Sequence of chain 1.B:
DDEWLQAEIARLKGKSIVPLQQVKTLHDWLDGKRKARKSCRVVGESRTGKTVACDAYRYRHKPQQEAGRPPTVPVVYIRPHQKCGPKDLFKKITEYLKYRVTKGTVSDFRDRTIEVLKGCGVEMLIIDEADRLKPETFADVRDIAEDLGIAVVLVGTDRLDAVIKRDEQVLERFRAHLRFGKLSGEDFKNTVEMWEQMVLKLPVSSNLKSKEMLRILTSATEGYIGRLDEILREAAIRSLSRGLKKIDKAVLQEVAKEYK

Sequence of chain 1.A:
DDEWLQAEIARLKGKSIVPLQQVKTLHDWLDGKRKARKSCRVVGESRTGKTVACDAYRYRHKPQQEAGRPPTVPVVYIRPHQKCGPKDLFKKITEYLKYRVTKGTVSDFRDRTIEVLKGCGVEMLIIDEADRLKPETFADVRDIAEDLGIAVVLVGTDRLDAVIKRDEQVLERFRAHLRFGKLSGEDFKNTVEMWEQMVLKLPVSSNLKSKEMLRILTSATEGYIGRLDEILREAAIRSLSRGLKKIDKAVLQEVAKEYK

Binding-site contacts:
Ligand atom O3' contacts residue ASP245 of chain 1.A at 2.9 Å (salt-bridge).
Ligand atom O2G contacts residue LYS66 of chain 1.A at 3.2 Å.
Ligand atom O1B contacts residue THR67 of chain 1.A at 2.8 Å (h-bond).
Ligand atom N3B contacts residue MG1 of chain 1.K at 2.0 Å.
Ligand atom O1A contacts residue GLY65 of chain 1.A at 3.1 Å.
Ligand atom O4' contacts residue GLY242 of chain 1.A at 3.1 Å.
Ligand atom O2B contacts residue LYS66 of chain 1.A at 3.1 Å.
Ligand atom PG contacts residue MG1 of chain 1.K at 2.3 Å.
Ligand atom O3G contacts residue ARG63 of chain 1.A at 3.0 Å (salt-bridge).
Ligand atom O2G contacts residue MG1 of chain 1.K at 2.1 Å.
Ligand atom O2A contacts residue MG1 of chain 1.K at 3.1 Å.
Ligand atom N3 contacts residue TRP211 of chain 1.A at 3.3 Å.
Ligand atom C2' contacts residue LYS31 of chain 1.A at 3.5 Å.
Ligand atom O3A contacts residue THR64 of chain 1.A at 3.5 Å (h-bond).
Ligand atom O2B contacts residue MG1 of chain 1.K at 3.3 Å.
Ligand atom O1G contacts residue ARG189 of chain 1.B at 3.2 Å (salt-bridge).
Ligand atom C8 contacts residue ILE241 of chain 1.A at 3.6 Å (hydrophobic).
Ligand atom C2' contacts residue ASP245 of chain 1.A at 3.3 Å.
Ligand atom O1B contacts residue LYS66 of chain 1.A at 3.4 Å (salt-bridge).
Ligand atom C2 contacts residue VAL34 of chain 1.A at 3.5 Å (hydrophobic).
Ligand atom O2' contacts residue ASP245 of chain 1.A at 2.3 Å (salt-bridge).
Ligand atom C2 contacts residue TRP211 of chain 1.A at 3.5 Å (hydrophobic).
Ligand atom O1A contacts residue VAL68 of chain 1.A at 3.0 Å (h-bond).
Ligand atom N1 contacts residue VAL34 of chain 1.A at 3.0 Å (h-bond).
Ligand atom O2B contacts residue THR64 of chain 1.A at 3.6 Å (h-bond).
Ligand atom O2' contacts residue LYS31 of chain 1.A at 3.0 Å.
Ligand atom O1A contacts residue THR67 of chain 1.A at 3.0 Å (h-bond).
Ligand atom N6 contacts residue VAL34 of chain 1.A at 3.3 Å (h-bond).
Ligand atom PB contacts residue MG1 of chain 1.K at 2.4 Å.
Ligand atom O2B contacts residue ARG63 of chain 1.A at 3.5 Å (salt-bridge).
Ligand atom C3' contacts residue LYS31 of chain 1.A at 2.8 Å.
Ligand atom O3G contacts residue SER62 of chain 1.A at 2.9 Å (h-bond).
Ligand atom O1G contacts residue MG1 of chain 1.K at 2.7 Å.
Ligand atom C2 contacts residue SER32 of chain 1.A at 3.1 Å.
Ligand atom O3A contacts residue GLY65 of chain 1.A at 3.0 Å (h-bond).
Ligand atom O1A contacts residue LYS66 of chain 1.A at 3.0 Å (salt-bridge).
Ligand atom O3' contacts residue LYS31 of chain 1.A at 2.4 Å (salt-bridge).
Ligand atom O1B contacts residue MG1 of chain 1.K at 1.9 Å.
Ligand atom O3A contacts residue LYS66 of chain 1.A at 3.6 Å.
Ligand atom N3 contacts residue SER32 of chain 1.A at 3.5 Å (h-bond).

This protein binds this small molecule.
Small molecule (SMILES): Nc1ncnc2c1ncn2[C@@H]1O[C@H](CO[P](=O)(O)O[P](=O)(O)NP(=O)(O)O)[C@@H](O)[C@H]1O